A protein and the small-molecule ligand that binds it are described below.
Small molecule (SMILES): CCCCCCCCCCCCCC(=O)OC[C@@H](O)CO[P](=O)(O)OCC[N+](C)(C)C

Sequence of chain 1.A:
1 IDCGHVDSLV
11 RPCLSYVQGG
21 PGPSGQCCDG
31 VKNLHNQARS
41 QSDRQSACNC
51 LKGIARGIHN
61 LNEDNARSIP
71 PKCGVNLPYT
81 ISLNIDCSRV

Binding-site contacts:
Ligand atom CF contacts residue LEU51 of chain 1.A at 4.0 Å (hydrophobic).
Ligand atom C8 contacts residue ARG44 of chain 1.A at 3.9 Å.
Ligand atom CN contacts residue ARG67 of chain 1.A at 4.0 Å.
Ligand atom CC contacts residue ARG44 of chain 1.A at 4.0 Å.
Ligand atom O5A contacts residue PRO78 of chain 1.A at 4.0 Å.
Ligand atom O8 contacts residue TYR79 of chain 1.A at 2.9 Å (h-bond).
Ligand atom CJ contacts residue LEU51 of chain 1.A at 4.1 Å (hydrophobic).
Ligand atom CI contacts residue ILE85 of chain 1.A at 4.0 Å (hydrophobic).
Ligand atom CC contacts residue TYR79 of chain 1.A at 3.9 Å (hydrophobic).
Ligand atom CN contacts residue GLU63 of chain 1.A at 4.2 Å.
Ligand atom CI contacts residue SER82 of chain 1.A at 3.9 Å.
Ligand atom C2 contacts residue ARG44 of chain 1.A at 4.1 Å.
Ligand atom CK contacts residue ALA55 of chain 1.A at 3.9 Å (hydrophobic).
Ligand atom CN contacts residue ILE81 of chain 1.A at 3.8 Å (hydrophobic).
Ligand atom CM contacts residue SER82 of chain 1.A at 3.7 Å.
Ligand atom CK contacts residue SER82 of chain 1.A at 3.7 Å.
Ligand atom CM contacts residue LEU83 of chain 1.A at 3.6 Å (hydrophobic).
Ligand atom CG contacts residue LEU51 of chain 1.A at 4.0 Å (hydrophobic).
Ligand atom CN contacts residue ALA66 of chain 1.A at 3.6 Å (hydrophobic).
Ligand atom CN contacts residue SER82 of chain 1.A at 3.8 Å.
Ligand atom CL contacts residue LEU83 of chain 1.A at 4.0 Å (hydrophobic).
Ligand atom CL contacts residue ALA55 of chain 1.A at 3.8 Å (hydrophobic).
Ligand atom C8 contacts residue VAL90 of chain 1.A at 4.0 Å (hydrophobic).
Ligand atom OQ2 contacts residue ARG44 of chain 1.A at 3.5 Å.
Ligand atom CM contacts residue ALA66 of chain 1.A at 4.2 Å (hydrophobic).
Ligand atom CD contacts residue TYR79 of chain 1.A at 3.8 Å (hydrophobic).
Ligand atom O8 contacts residue VAL90 of chain 1.A at 2.7 Å (h-bond).
Ligand atom O8 contacts residue ARG44 of chain 1.A at 3.7 Å.
Ligand atom C7 contacts residue LEU77 of chain 1.A at 3.9 Å (hydrophobic).
Ligand atom CK contacts residue LEU83 of chain 1.A at 3.9 Å (hydrophobic).
Ligand atom CG contacts residue CYS48 of chain 1.A at 4.1 Å (hydrophobic).
Ligand atom CE contacts residue CYS48 of chain 1.A at 3.9 Å (hydrophobic).
Ligand atom C9 contacts residue TYR79 of chain 1.A at 4.0 Å (hydrophobic).
Ligand atom O6 contacts residue HIS35 of chain 1.A at 3.9 Å.
Ligand atom OQ1 contacts residue HIS35 of chain 1.A at 3.1 Å.
Ligand atom C9 contacts residue LEU77 of chain 1.A at 3.7 Å (hydrophobic).
Ligand atom C8 contacts residue TYR79 of chain 1.A at 3.9 Å (hydrophobic).
Ligand atom C9 contacts residue HIS35 of chain 1.A at 3.7 Å.
Ligand atom C7 contacts residue PRO78 of chain 1.A at 3.9 Å (hydrophobic).
Ligand atom CA contacts residue HIS35 of chain 1.A at 4.1 Å.